A small-molecule ligand and the protein it binds are described below.
Small molecule (SMILES): NS(=O)(=O)c1ccc(NC(=O)Nc2cccc([N+](=O)[O-])c2)cc1

Binding-site contacts:
Ligand atom C8 contacts residue PHE130 of chain 1.A at 3.5 Å (hydrophobic).
Ligand atom C1 contacts residue LEU197 of chain 1.A at 3.9 Å (hydrophobic).
Ligand atom C6 contacts residue VAL121 of chain 1.A at 3.7 Å (hydrophobic).
Ligand atom O17 contacts residue GLU69 of chain 1.A at 3.7 Å.
Ligand atom C2 contacts residue THR199 of chain 1.A at 3.4 Å.
Ligand atom O17 contacts residue GLN92 of chain 1.A at 3.3 Å.
Ligand atom O2 contacts residue THR198 of chain 1.A at 2.9 Å (h-bond).
Ligand atom N1 contacts residue THR198 of chain 1.A at 2.8 Å (h-bond).
Ligand atom C12 contacts residue DMS1 of chain 1.D at 3.7 Å.
Ligand atom O1 contacts residue HIS94 of chain 1.A at 3.4 Å.
Ligand atom O16 contacts residue ILE91 of chain 1.A at 3.8 Å.
Ligand atom C12 contacts residue ILE91 of chain 1.A at 3.7 Å (hydrophobic).
Ligand atom C13 contacts residue DMS1 of chain 1.D at 3.7 Å.
Ligand atom O2 contacts residue TRP208 of chain 1.A at 3.5 Å.
Ligand atom N16 contacts residue ILE91 of chain 1.A at 3.6 Å.
Ligand atom N1 contacts residue HIS119 of chain 1.A at 3.5 Å (h-bond).
Ligand atom C10 contacts residue PHE130 of chain 1.A at 3.6 Å (hydrophobic).
Ligand atom O1 contacts residue VAL142 of chain 1.A at 3.8 Å.
Ligand atom O8 contacts residue PHE130 of chain 1.A at 3.5 Å.
Ligand atom O1 contacts residue ZN1 of chain 1.B at 3.0 Å.
Ligand atom O2 contacts residue LEU197 of chain 1.A at 3.2 Å.
Ligand atom N16 contacts residue DMS1 of chain 1.D at 3.8 Å.
Ligand atom N1 contacts residue ZN1 of chain 1.B at 2.0 Å.
Ligand atom C5 contacts residue GLN92 of chain 1.A at 3.7 Å.
Ligand atom N1 contacts residue HIS96 of chain 1.A at 3.4 Å (h-bond).
Ligand atom N1 contacts residue HIS94 of chain 1.A at 3.3 Å (h-bond).
Ligand atom C8 contacts residue GLN92 of chain 1.A at 3.7 Å.
Ligand atom N7 contacts residue PHE130 of chain 1.A at 3.9 Å.
Ligand atom O17 contacts residue DMS1 of chain 1.D at 3.4 Å (h-bond).
Ligand atom N9 contacts residue PHE130 of chain 1.A at 3.4 Å.
Ligand atom C3 contacts residue GOL1 of chain 1.E at 3.6 Å.
Ligand atom N7 contacts residue GOL1 of chain 1.E at 3.8 Å.
Ligand atom C15 contacts residue PHE130 of chain 1.A at 3.7 Å (hydrophobic).
Ligand atom O8 contacts residue GOL1 of chain 1.E at 3.8 Å.
Ligand atom O1 contacts residue HIS119 of chain 1.A at 3.4 Å (h-bond).
Ligand atom O8 contacts residue GLN92 of chain 1.A at 2.8 Å (h-bond).
Ligand atom C3 contacts residue THR199 of chain 1.A at 3.5 Å.
Ligand atom C8 contacts residue GOL1 of chain 1.E at 3.6 Å.
Ligand atom S1 contacts residue ZN1 of chain 1.B at 3.0 Å.
Ligand atom O17 contacts residue ILE91 of chain 1.A at 3.7 Å.

Sequence of chain 1.A:
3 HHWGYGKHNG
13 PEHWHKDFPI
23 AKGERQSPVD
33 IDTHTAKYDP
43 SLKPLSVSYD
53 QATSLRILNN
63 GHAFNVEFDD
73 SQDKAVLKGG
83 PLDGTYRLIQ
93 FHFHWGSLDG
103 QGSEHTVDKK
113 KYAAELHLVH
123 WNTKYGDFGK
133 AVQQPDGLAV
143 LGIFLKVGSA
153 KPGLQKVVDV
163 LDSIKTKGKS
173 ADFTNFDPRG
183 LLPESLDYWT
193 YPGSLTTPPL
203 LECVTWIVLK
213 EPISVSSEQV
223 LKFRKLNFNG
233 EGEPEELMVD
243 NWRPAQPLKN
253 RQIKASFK